Binding-site contacts:
Ligand atom C4 contacts residue ASN332 of chain 1.D at 4.2 Å.
Ligand atom O6 contacts residue NAG2 of chain 1.M at 3.4 Å.
Ligand atom C3 contacts residue ASN332 of chain 1.D at 3.8 Å.
Ligand atom O6 contacts residue NAG1 of chain 1.M at 4.5 Å.
Ligand atom N2 contacts residue SER333 of chain 1.D at 3.9 Å.
Ligand atom N2 contacts residue SER357 of chain 1.D at 3.7 Å.
Ligand atom C5 contacts residue ASN332 of chain 1.D at 3.6 Å.
Ligand atom C2 contacts residue ASN332 of chain 1.D at 2.5 Å.
Ligand atom O5 contacts residue NAG1 of chain 1.M at 4.2 Å.
Ligand atom C8 contacts residue SER357 of chain 1.D at 4.5 Å.
Ligand atom C8 contacts residue SER333 of chain 1.D at 4.3 Å.
Ligand atom C8 contacts residue ASN355 of chain 1.D at 4.3 Å.
Ligand atom C1 contacts residue ASN332 of chain 1.D at 1.4 Å.
Ligand atom C1 contacts residue SER357 of chain 1.D at 3.9 Å.
Ligand atom C8 contacts residue NAG1 of chain 1.M at 4.0 Å.
Ligand atom C2 contacts residue SER357 of chain 1.D at 3.7 Å.
Ligand atom O7 contacts residue NAG1 of chain 1.M at 2.5 Å (h-bond).
Ligand atom C7 contacts residue NAG1 of chain 1.M at 3.4 Å.
Ligand atom C2 contacts residue NAG1 of chain 1.M at 4.4 Å.
Ligand atom O7 contacts residue ASN332 of chain 1.D at 4.3 Å.
Ligand atom C8 contacts residue ASN332 of chain 1.D at 4.5 Å.
Ligand atom C8 contacts residue THR341 of chain 1.D at 4.1 Å.
Ligand atom C7 contacts residue SER357 of chain 1.D at 3.5 Å.
Ligand atom C7 contacts residue ASN355 of chain 1.D at 4.1 Å.
Ligand atom N2 contacts residue ASN332 of chain 1.D at 2.8 Å (h-bond).
Ligand atom C7 contacts residue ASN332 of chain 1.D at 3.8 Å.
Ligand atom C1 contacts residue NAG1 of chain 1.M at 4.5 Å.
Ligand atom C5 contacts residue NAG2 of chain 1.M at 4.3 Å.
Ligand atom O5 contacts residue ASN332 of chain 1.D at 2.4 Å (h-bond).
Ligand atom C5 contacts residue NAG1 of chain 1.M at 4.0 Å.
Ligand atom O7 contacts residue SER357 of chain 1.D at 3.3 Å (h-bond).
Ligand atom N2 contacts residue NAG1 of chain 1.M at 4.5 Å.
Ligand atom C6 contacts residue NAG1 of chain 1.M at 4.3 Å.
Ligand atom O7 contacts residue ASN355 of chain 1.D at 3.4 Å (h-bond).
Ligand atom O3 contacts residue NAG1 of chain 1.M at 3.9 Å.

This protein binds this small molecule.
Small molecule (SMILES): CC(=O)N[C@H]1[C@H](O[C@H]2[C@H](O)[C@@H](NC(C)=O)CO[C@@H]2CO)O[C@H](CO)[C@@H](O)[C@@H]1O

Sequence of chain 1.D:
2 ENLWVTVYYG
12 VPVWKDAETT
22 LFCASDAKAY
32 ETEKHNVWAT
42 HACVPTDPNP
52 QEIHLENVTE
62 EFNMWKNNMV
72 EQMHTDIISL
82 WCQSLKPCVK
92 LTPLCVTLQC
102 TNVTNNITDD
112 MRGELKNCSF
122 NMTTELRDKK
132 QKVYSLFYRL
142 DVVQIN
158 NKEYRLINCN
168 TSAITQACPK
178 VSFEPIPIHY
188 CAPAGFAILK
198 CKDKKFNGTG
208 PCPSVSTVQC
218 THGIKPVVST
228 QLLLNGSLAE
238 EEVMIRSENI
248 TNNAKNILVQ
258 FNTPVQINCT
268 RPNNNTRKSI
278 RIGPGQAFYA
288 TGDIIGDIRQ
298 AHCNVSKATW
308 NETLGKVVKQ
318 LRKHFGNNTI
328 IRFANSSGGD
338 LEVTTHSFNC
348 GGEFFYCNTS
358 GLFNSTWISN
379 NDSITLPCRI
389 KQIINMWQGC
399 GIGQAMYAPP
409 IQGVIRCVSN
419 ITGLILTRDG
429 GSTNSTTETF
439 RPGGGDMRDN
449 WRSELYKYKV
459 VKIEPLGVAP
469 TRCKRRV